Sequence of chain 1.H:
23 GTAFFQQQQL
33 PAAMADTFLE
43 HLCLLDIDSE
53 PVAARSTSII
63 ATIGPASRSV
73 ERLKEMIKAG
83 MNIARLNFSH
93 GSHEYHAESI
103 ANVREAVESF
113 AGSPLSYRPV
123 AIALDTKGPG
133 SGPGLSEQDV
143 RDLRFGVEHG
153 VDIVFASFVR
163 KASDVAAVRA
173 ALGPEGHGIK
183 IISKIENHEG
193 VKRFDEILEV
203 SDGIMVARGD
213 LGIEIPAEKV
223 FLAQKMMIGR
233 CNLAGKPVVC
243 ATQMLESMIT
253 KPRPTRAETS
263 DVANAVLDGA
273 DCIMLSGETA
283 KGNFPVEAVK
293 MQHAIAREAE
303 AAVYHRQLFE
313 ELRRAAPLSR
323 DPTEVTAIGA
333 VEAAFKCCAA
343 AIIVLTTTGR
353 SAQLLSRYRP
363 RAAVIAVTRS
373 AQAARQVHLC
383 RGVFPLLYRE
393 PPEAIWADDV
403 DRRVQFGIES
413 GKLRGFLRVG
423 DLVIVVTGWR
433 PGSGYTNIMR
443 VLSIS

A protein and the small-molecule ligand that binds it are described below.
Small molecule (SMILES): O=C([O-])C(=O)[O-]

Binding-site contacts:
Ligand atom O1 contacts residue MET207 of chain 1.H at 4.2 Å.
Ligand atom O1 contacts residue MET276 of chain 1.H at 4.2 Å.
Ligand atom O3 contacts residue ALA209 of chain 1.H at 4.2 Å.
Ligand atom O2 contacts residue THR244 of chain 1.H at 2.6 Å (h-bond).
Ligand atom C2 contacts residue ASP212 of chain 1.H at 3.8 Å.
Ligand atom O2 contacts residue GLY211 of chain 1.H at 2.9 Å (h-bond).
Ligand atom O2 contacts residue ASP212 of chain 1.H at 3.9 Å.
Ligand atom O4 contacts residue ASP212 of chain 1.H at 2.8 Å (salt-bridge).
Ligand atom C2 contacts residue GLY211 of chain 1.H at 3.8 Å.
Ligand atom O2 contacts residue ARG210 of chain 1.H at 3.6 Å (salt-bridge).
Ligand atom O1 contacts residue LYS186 of chain 1.H at 3.8 Å.
Ligand atom O2 contacts residue ALA209 of chain 1.H at 3.4 Å.
Ligand atom O3 contacts residue ASP212 of chain 1.H at 4.0 Å.
Ligand atom O1 contacts residue MG1 of chain 1.SA at 4.0 Å.
Ligand atom C1 contacts residue MG1 of chain 1.SA at 2.8 Å.
Ligand atom O4 contacts residue GLY211 of chain 1.H at 3.7 Å.
Ligand atom O4 contacts residue ALA209 of chain 1.H at 4.0 Å.
Ligand atom C2 contacts residue GLU188 of chain 1.H at 3.6 Å.
Ligand atom C1 contacts residue ALA209 of chain 1.H at 3.8 Å (hydrophobic).
Ligand atom C1 contacts residue THR244 of chain 1.H at 4.1 Å.
Ligand atom C2 contacts residue THR244 of chain 1.H at 3.7 Å.
Ligand atom C1 contacts residue GLU188 of chain 1.H at 3.7 Å.
Ligand atom O1 contacts residue ALA209 of chain 1.H at 4.1 Å.
Ligand atom O1 contacts residue THR244 of chain 1.H at 3.5 Å (h-bond).
Ligand atom O4 contacts residue GLU188 of chain 1.H at 3.0 Å (salt-bridge).
Ligand atom O3 contacts residue MG1 of chain 1.SA at 2.1 Å.
Ligand atom O2 contacts residue MG1 of chain 1.SA at 4.0 Å.
Ligand atom O3 contacts residue LYS186 of chain 1.H at 2.7 Å (salt-bridge).
Ligand atom C2 contacts residue MG1 of chain 1.SA at 2.8 Å.
Ligand atom O4 contacts residue MG1 of chain 1.SA at 2.1 Å.
Ligand atom O3 contacts residue GLU188 of chain 1.H at 3.1 Å (salt-bridge).
Ligand atom C1 contacts residue LYS186 of chain 1.H at 3.6 Å.
Ligand atom O1 contacts residue ARG87 of chain 1.H at 4.0 Å.
Ligand atom C2 contacts residue ALA209 of chain 1.H at 3.6 Å (hydrophobic).